Sequence of chain 1.A:
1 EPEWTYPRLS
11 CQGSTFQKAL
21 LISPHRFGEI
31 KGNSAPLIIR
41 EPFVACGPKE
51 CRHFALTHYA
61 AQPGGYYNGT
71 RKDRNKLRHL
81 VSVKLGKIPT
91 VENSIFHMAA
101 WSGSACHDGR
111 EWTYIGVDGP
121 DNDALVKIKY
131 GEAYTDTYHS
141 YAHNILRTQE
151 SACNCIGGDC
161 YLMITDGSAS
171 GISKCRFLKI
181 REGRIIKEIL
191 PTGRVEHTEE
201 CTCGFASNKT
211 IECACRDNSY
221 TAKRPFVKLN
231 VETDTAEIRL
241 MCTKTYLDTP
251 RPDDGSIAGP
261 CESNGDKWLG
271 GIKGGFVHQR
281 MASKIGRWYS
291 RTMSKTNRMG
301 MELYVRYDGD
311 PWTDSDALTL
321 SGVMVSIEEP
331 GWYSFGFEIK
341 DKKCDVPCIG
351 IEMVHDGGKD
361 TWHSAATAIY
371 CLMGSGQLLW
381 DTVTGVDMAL

Binding-site contacts:
Ligand atom N2 contacts residue ASN208 of chain 1.A at 3.4 Å (h-bond).
Ligand atom C1 contacts residue PRO7 of chain 1.A at 2.8 Å (hydrophobic).
Ligand atom C6 contacts residue ASN208 of chain 1.A at 4.0 Å.
Ligand atom C1 contacts residue TYR6 of chain 1.A at 3.4 Å (hydrophobic).
Ligand atom C8 contacts residue ARG8 of chain 1.A at 4.0 Å.
Ligand atom C1 contacts residue ARG8 of chain 1.A at 4.3 Å.
Ligand atom O5 contacts residue TYR6 of chain 1.A at 3.3 Å.
Ligand atom C5 contacts residue ASN208 of chain 1.A at 3.9 Å.
Ligand atom O6 contacts residue ASN208 of chain 1.A at 4.2 Å.
Ligand atom N2 contacts residue ARG8 of chain 1.A at 3.5 Å.
Ligand atom O5 contacts residue ASN208 of chain 1.A at 2.8 Å (h-bond).
Ligand atom C2 contacts residue PRO7 of chain 1.A at 3.1 Å (hydrophobic).
Ligand atom N2 contacts residue PRO7 of chain 1.A at 2.5 Å (h-bond).
Ligand atom O7 contacts residue ASN208 of chain 1.A at 3.7 Å.
Ligand atom O6 contacts residue TYR6 of chain 1.A at 3.8 Å.
Ligand atom C4 contacts residue ASN208 of chain 1.A at 4.2 Å.
Ligand atom C7 contacts residue PRO7 of chain 1.A at 3.5 Å (hydrophobic).
Ligand atom C7 contacts residue ARG8 of chain 1.A at 4.3 Å.
Ligand atom O5 contacts residue PRO7 of chain 1.A at 4.1 Å.
Ligand atom C7 contacts residue ASN208 of chain 1.A at 3.8 Å.
Ligand atom C5 contacts residue TYR6 of chain 1.A at 4.3 Å (hydrophobic).
Ligand atom C3 contacts residue PRO7 of chain 1.A at 4.3 Å (hydrophobic).
Ligand atom C8 contacts residue LEU9 of chain 1.A at 4.0 Å (hydrophobic).
Ligand atom C8 contacts residue PRO7 of chain 1.A at 3.7 Å (hydrophobic).
Ligand atom C2 contacts residue ASN208 of chain 1.A at 2.8 Å.
Ligand atom C3 contacts residue ASN208 of chain 1.A at 4.0 Å.
Ligand atom C1 contacts residue ASN208 of chain 1.A at 2.9 Å.
Ligand atom C8 contacts residue ARG280 of chain 1.A at 4.2 Å.
Ligand atom C2 contacts residue ARG8 of chain 1.A at 4.3 Å.

This small molecule binds to this protein.
Small molecule (SMILES): CC(=O)N[C@@H]1[C@@H](O)[C@H](O)[C@@H](CO)O[C@H]1O